Binding-site contacts:
Ligand atom O contacts residue ARG10 of chain 1.A at 2.8 Å (salt-bridge).
Ligand atom N contacts residue LEU7 of chain 1.A at 4.2 Å.
Ligand atom CA contacts residue TYR59 of chain 1.A at 4.4 Å (hydrophobic).
Ligand atom N contacts residue THR5 of chain 1.A at 4.5 Å.
Ligand atom O contacts residue THR15 of chain 1.A at 4.0 Å.
Ligand atom CA contacts residue LEU7 of chain 1.A at 4.1 Å (hydrophobic).
Ligand atom CA contacts residue ALA56 of chain 1.A at 4.3 Å (hydrophobic).
Ligand atom C contacts residue TYR59 of chain 1.A at 4.4 Å (hydrophobic).
Ligand atom O contacts residue EDO1 of chain 1.G at 3.2 Å (h-bond).
Ligand atom C contacts residue THR15 of chain 1.A at 4.1 Å.
Ligand atom CA contacts residue EDO1 of chain 1.G at 3.9 Å.
Ligand atom CA contacts residue ZN1 of chain 1.H at 2.9 Å.
Ligand atom N contacts residue EDO1 of chain 1.G at 3.4 Å (h-bond).
Ligand atom C contacts residue LEU7 of chain 1.A at 3.9 Å (hydrophobic).
Ligand atom C contacts residue ASP6 of chain 1.A at 3.7 Å.
Ligand atom OXT contacts residue THR15 of chain 1.A at 4.3 Å.
Ligand atom N contacts residue ASP6 of chain 1.A at 2.9 Å (salt-bridge).
Ligand atom C contacts residue EDO1 of chain 1.G at 3.7 Å.
Ligand atom CA contacts residue ASP6 of chain 1.A at 3.5 Å.
Ligand atom OXT contacts residue ARG10 of chain 1.A at 2.8 Å (salt-bridge).
Ligand atom O contacts residue TRP46 of chain 1.A at 3.6 Å.
Ligand atom O contacts residue ASP6 of chain 1.A at 3.9 Å.
Ligand atom O contacts residue LEU7 of chain 1.A at 3.5 Å.
Ligand atom N contacts residue HIS8 of chain 1.A at 3.0 Å (h-bond).
Ligand atom O contacts residue ZN1 of chain 1.H at 2.1 Å.
Ligand atom C contacts residue ARG10 of chain 1.A at 3.5 Å.
Ligand atom C contacts residue HIS8 of chain 1.A at 3.2 Å.
Ligand atom CA contacts residue THR5 of chain 1.A at 4.5 Å.
Ligand atom O contacts residue HIS8 of chain 1.A at 2.9 Å (h-bond).
Ligand atom N contacts residue ZN1 of chain 1.H at 2.1 Å.
Ligand atom CA contacts residue HIS8 of chain 1.A at 3.2 Å.
Ligand atom OXT contacts residue EDO1 of chain 1.G at 2.7 Å (h-bond).
Ligand atom OXT contacts residue HIS8 of chain 1.A at 3.5 Å.
Ligand atom N contacts residue TYR59 of chain 1.A at 3.9 Å.
Ligand atom C contacts residue ZN1 of chain 1.H at 2.8 Å.

The small molecule below binds the protein below.
Small molecule (SMILES): NCC(=O)NCC(=O)NCC(=O)O

Sequence of chain 1.A:
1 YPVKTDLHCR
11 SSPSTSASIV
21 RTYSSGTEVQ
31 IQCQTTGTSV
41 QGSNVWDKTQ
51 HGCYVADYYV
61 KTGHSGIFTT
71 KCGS